The small molecule below binds the protein below.
Small molecule (SMILES): O=C(O)[C@@H]1O[C@@H](O[C@H]2[C@H](O)[C@@H](NS(=O)(=O)O)[C@@H](O)O[C@@H]2COS(=O)(=O)O)[C@H](OS(=O)(=O)O)[C@@H](O)[C@@H]1O[C@H]1O[C@H](COS(=O)(=O)O)[C@@H](O)[C@H](O)[C@H]1NS(=O)(=O)O

Binding-site contacts:
Ligand atom O6B contacts residue LYS193 of chain 1.A at 4.1 Å.
Ligand atom C6 contacts residue LYS193 of chain 1.A at 4.3 Å.
Ligand atom O5 contacts residue LYS193 of chain 1.A at 4.2 Å.
Ligand atom O3S contacts residue THR134 of chain 1.B at 3.3 Å (h-bond).
Ligand atom C5 contacts residue LYS193 of chain 1.A at 4.3 Å.
Ligand atom O6 contacts residue LYS193 of chain 1.A at 3.5 Å.
Ligand atom C5 contacts residue ARG135 of chain 1.B at 4.1 Å.
Ligand atom O1 contacts residue THR134 of chain 1.B at 4.2 Å.
Ligand atom C1 contacts residue LYS193 of chain 1.A at 4.2 Å.
Ligand atom O6 contacts residue ARG135 of chain 1.B at 3.6 Å.
Ligand atom O5S contacts residue ARG135 of chain 1.B at 3.6 Å.
Ligand atom S2 contacts residue LYS193 of chain 1.A at 4.2 Å.
Ligand atom O4 contacts residue THR195 of chain 1.A at 3.7 Å.
Ligand atom O4 contacts residue LYS193 of chain 1.A at 4.3 Å.
Ligand atom O5 contacts residue ARG135 of chain 1.B at 3.2 Å.
Ligand atom S2 contacts residue ARG135 of chain 1.B at 4.0 Å.
Ligand atom C1 contacts residue ASP133 of chain 1.B at 4.0 Å.
Ligand atom C4 contacts residue LYS193 of chain 1.A at 3.4 Å.
Ligand atom O6S contacts residue ARG135 of chain 1.B at 3.7 Å.
Ligand atom N2 contacts residue LYS193 of chain 1.A at 4.5 Å.
Ligand atom O5 contacts residue LYS193 of chain 1.A at 3.6 Å.
Ligand atom C6 contacts residue THR134 of chain 1.B at 3.5 Å.
Ligand atom O1 contacts residue ASP133 of chain 1.B at 4.1 Å.
Ligand atom O5S contacts residue TYR138 of chain 1.B at 4.2 Å.
Ligand atom O3S contacts residue LYS193 of chain 1.A at 3.1 Å (salt-bridge).
Ligand atom O5 contacts residue THR134 of chain 1.B at 4.2 Å.
Ligand atom C1 contacts residue LYS193 of chain 1.A at 4.5 Å.
Ligand atom C1 contacts residue ARG135 of chain 1.B at 4.2 Å.
Ligand atom S1 contacts residue LYS193 of chain 1.A at 4.2 Å.
Ligand atom O6S contacts residue LYS193 of chain 1.A at 3.4 Å.
Ligand atom C5 contacts residue THR134 of chain 1.B at 3.9 Å.
Ligand atom C2 contacts residue LYS193 of chain 1.A at 3.6 Å.
Ligand atom O3 contacts residue LYS193 of chain 1.A at 2.8 Å (salt-bridge).
Ligand atom C3 contacts residue LYS193 of chain 1.A at 3.6 Å.
Ligand atom C6 contacts residue ARG135 of chain 1.B at 3.8 Å.

Sequence of chain 1.A:
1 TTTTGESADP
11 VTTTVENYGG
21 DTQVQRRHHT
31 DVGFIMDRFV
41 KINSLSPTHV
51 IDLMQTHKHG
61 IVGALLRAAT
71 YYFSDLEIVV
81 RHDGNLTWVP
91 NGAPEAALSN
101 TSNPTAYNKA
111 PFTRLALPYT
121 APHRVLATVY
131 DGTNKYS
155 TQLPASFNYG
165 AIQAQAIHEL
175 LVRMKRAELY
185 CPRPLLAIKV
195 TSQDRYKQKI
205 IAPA

Sequence of chain 1.B:
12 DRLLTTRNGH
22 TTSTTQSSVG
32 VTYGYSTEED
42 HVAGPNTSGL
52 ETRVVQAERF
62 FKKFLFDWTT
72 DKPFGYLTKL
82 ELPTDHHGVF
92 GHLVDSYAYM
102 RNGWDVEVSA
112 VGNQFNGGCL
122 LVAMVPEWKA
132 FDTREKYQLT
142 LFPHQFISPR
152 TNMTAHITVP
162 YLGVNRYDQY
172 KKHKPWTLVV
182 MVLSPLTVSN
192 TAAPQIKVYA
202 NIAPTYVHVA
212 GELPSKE